The small molecule below binds the protein below.
Small molecule (SMILES): CC(=O)N[C@@H]1[C@@H](O)[C@H](O)[C@@H](CO)O[C@H]1O

Binding-site contacts:
Ligand atom N2 contacts residue ASN234 of chain 1.B at 2.9 Å (h-bond).
Ligand atom O6 contacts residue THR236 of chain 1.B at 4.1 Å.
Ligand atom O5 contacts residue THR236 of chain 1.B at 3.8 Å.
Ligand atom C5 contacts residue THR236 of chain 1.B at 3.8 Å.
Ligand atom O6 contacts residue THR108 of chain 1.B at 3.9 Å.
Ligand atom O5 contacts residue THR108 of chain 1.B at 3.9 Å.
Ligand atom O7 contacts residue ASN234 of chain 1.B at 3.2 Å (h-bond).
Ligand atom C3 contacts residue ASN234 of chain 1.B at 3.8 Å.
Ligand atom C4 contacts residue ASN234 of chain 1.B at 4.2 Å.
Ligand atom C1 contacts residue THR236 of chain 1.B at 4.2 Å.
Ligand atom C7 contacts residue ASN234 of chain 1.B at 3.3 Å.
Ligand atom C8 contacts residue ASN234 of chain 1.B at 4.4 Å.
Ligand atom C6 contacts residue THR236 of chain 1.B at 4.0 Å.
Ligand atom C2 contacts residue ASN234 of chain 1.B at 2.5 Å.
Ligand atom C1 contacts residue THR108 of chain 1.B at 4.4 Å.
Ligand atom O5 contacts residue ASN234 of chain 1.B at 2.4 Å (h-bond).
Ligand atom C1 contacts residue ASN234 of chain 1.B at 1.4 Å.
Ligand atom C5 contacts residue ASN234 of chain 1.B at 3.7 Å.

Sequence of chain 1.B:
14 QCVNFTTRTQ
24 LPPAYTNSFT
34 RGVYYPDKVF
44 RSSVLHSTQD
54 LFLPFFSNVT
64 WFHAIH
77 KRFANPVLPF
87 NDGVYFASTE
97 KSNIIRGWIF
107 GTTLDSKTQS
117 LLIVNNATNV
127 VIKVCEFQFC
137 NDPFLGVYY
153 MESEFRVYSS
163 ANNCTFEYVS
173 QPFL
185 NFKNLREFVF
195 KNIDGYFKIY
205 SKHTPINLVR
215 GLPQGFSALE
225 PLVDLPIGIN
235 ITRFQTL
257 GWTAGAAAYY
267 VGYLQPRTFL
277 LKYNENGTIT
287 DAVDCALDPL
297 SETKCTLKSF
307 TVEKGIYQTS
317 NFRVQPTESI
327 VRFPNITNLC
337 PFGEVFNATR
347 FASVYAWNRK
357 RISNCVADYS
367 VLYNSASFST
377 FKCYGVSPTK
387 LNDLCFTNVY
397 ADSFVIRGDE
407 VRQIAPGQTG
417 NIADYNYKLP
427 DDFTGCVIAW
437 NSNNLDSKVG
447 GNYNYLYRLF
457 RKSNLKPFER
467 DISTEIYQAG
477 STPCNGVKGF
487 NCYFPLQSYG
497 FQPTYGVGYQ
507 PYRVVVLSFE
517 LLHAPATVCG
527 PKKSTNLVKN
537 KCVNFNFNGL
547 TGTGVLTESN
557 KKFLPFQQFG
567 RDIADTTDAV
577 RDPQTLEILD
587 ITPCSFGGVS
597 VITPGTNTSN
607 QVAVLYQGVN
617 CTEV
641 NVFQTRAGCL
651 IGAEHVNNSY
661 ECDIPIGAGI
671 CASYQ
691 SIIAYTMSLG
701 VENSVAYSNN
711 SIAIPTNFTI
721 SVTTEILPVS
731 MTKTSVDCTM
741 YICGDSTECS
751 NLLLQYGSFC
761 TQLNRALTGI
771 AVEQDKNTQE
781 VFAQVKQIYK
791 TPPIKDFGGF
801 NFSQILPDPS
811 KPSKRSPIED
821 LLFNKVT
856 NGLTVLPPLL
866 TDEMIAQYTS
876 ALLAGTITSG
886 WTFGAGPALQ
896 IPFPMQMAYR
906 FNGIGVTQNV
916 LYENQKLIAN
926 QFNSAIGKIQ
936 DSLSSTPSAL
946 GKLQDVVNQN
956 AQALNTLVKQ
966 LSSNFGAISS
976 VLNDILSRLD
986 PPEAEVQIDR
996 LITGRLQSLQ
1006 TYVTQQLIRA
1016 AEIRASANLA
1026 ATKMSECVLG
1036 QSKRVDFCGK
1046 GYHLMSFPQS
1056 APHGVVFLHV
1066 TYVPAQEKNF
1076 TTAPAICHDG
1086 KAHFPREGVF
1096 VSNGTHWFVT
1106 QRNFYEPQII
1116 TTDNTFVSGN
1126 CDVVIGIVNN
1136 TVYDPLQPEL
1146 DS